Sequence of chain 2.A:
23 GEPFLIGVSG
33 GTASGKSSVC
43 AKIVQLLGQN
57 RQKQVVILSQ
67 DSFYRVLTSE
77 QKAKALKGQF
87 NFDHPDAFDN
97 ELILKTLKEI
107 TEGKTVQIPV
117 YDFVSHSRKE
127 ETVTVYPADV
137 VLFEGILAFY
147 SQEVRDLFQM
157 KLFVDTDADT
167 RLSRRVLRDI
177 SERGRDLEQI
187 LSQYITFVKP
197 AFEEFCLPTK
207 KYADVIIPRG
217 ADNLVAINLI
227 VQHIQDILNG

Binding-site contacts:
Ligand atom P06 contacts residue PO41 of chain 2.E at 3.7 Å.
Ligand atom N20 contacts residue PHE119 of chain 2.A at 3.7 Å.
Ligand atom C18 contacts residue PHE88 of chain 2.A at 3.8 Å (hydrophobic).
Ligand atom N23 contacts residue HIS122 of chain 2.A at 2.8 Å (h-bond).
Ligand atom O07 contacts residue ARG171 of chain 2.A at 3.8 Å.
Ligand atom O07 contacts residue ILE142 of chain 2.A at 3.8 Å.
Ligand atom C19 contacts residue PHE119 of chain 2.A at 3.5 Å (hydrophobic).
Ligand atom N15 contacts residue ARG171 of chain 2.A at 3.3 Å (salt-bridge).
Ligand atom C04 contacts residue ASP67 of chain 2.A at 3.1 Å.
Ligand atom C12 contacts residue ARG171 of chain 2.A at 4.0 Å.
Ligand atom O01 contacts residue ARG171 of chain 2.A at 2.9 Å (salt-bridge).
Ligand atom O08 contacts residue MG1 of chain 2.C at 3.7 Å.
Ligand atom O09 contacts residue PO41 of chain 2.E at 3.4 Å (h-bond).
Ligand atom O07 contacts residue ALA35 of chain 2.A at 4.0 Å.
Ligand atom C17 contacts residue TYR70 of chain 2.A at 3.1 Å (hydrophobic).
Ligand atom O09 contacts residue ARG174 of chain 2.A at 3.2 Å (salt-bridge).
Ligand atom C03 contacts residue ARG171 of chain 2.A at 3.9 Å.
Ligand atom C02 contacts residue TYR70 of chain 2.A at 3.7 Å (hydrophobic).
Ligand atom N23 contacts residue PHE119 of chain 2.A at 2.5 Å (h-bond).
Ligand atom C11 contacts residue TYR70 of chain 2.A at 3.9 Å (hydrophobic).
Ligand atom O05 contacts residue ASP67 of chain 2.A at 3.0 Å (salt-bridge).
Ligand atom C02 contacts residue ASP89 of chain 2.A at 3.2 Å.
Ligand atom N14 contacts residue ARG171 of chain 2.A at 2.9 Å (salt-bridge).
Ligand atom C12 contacts residue ASP89 of chain 2.A at 3.5 Å.
Ligand atom O08 contacts residue PO41 of chain 2.E at 2.9 Å (h-bond).
Ligand atom N14 contacts residue ASP89 of chain 2.A at 3.2 Å (salt-bridge).
Ligand atom N13 contacts residue ASP89 of chain 2.A at 2.7 Å (salt-bridge).
Ligand atom O10 contacts residue TYR70 of chain 2.A at 3.7 Å.
Ligand atom O08 contacts residue ILE142 of chain 2.A at 3.8 Å.
Ligand atom N16 contacts residue TYR70 of chain 2.A at 3.9 Å.
Ligand atom N13 contacts residue ARG171 of chain 2.A at 3.0 Å (salt-bridge).
Ligand atom C02 contacts residue ARG171 of chain 2.A at 3.8 Å.
Ligand atom O01 contacts residue ASP89 of chain 2.A at 2.5 Å (salt-bridge).
Ligand atom C17 contacts residue PHE88 of chain 2.A at 3.8 Å (hydrophobic).
Ligand atom C11 contacts residue ARG171 of chain 2.A at 4.0 Å.
Ligand atom C12 contacts residue TYR70 of chain 2.A at 3.5 Å (hydrophobic).
Ligand atom O08 contacts residue LYS38 of chain 2.A at 2.8 Å (salt-bridge).
Ligand atom O07 contacts residue THR34 of chain 2.A at 2.5 Å (h-bond).
Ligand atom C18 contacts residue TYR70 of chain 2.A at 3.6 Å (hydrophobic).
Ligand atom P06 contacts residue THR34 of chain 2.A at 3.7 Å.

The small molecule below binds the protein below.
Small molecule (SMILES): [N-]=[N+]=N[C@@H]1[C@H](O)[C@@H](COP(=O)(O)O)O[C@H]1n1ccc(N)nc1=O